A small-molecule ligand and the protein it binds are described below.
Small molecule (SMILES): CC(=O)N[C@H]1[C@H](O[C@H]2[C@H](O)[C@@H](NC(C)=O)CO[C@@H]2CO)O[C@H](CO)[C@@H](O[C@@H]2O[C@H](CO)[C@@H](O)[C@H](O)[C@@H]2O)[C@@H]1O

Binding-site contacts:
Ligand atom C4 contacts residue ASN61 of chain 1.A at 4.1 Å.
Ligand atom C4 contacts residue TYR42 of chain 1.A at 4.0 Å (hydrophobic).
Ligand atom O5 contacts residue TYR42 of chain 1.A at 3.1 Å (h-bond).
Ligand atom O7 contacts residue ASN61 of chain 1.A at 2.8 Å (h-bond).
Ligand atom O4 contacts residue TYR42 of chain 1.A at 4.5 Å.
Ligand atom O6 contacts residue TYR42 of chain 1.A at 2.0 Å (h-bond).
Ligand atom C5 contacts residue TYR42 of chain 1.A at 2.8 Å (hydrophobic).
Ligand atom C3 contacts residue ASN61 of chain 1.A at 3.8 Å.
Ligand atom C1 contacts residue ASN61 of chain 1.A at 1.4 Å.
Ligand atom C6 contacts residue TYR42 of chain 1.A at 1.5 Å (hydrophobic).
Ligand atom N2 contacts residue ASN61 of chain 1.A at 3.3 Å (h-bond).
Ligand atom O7 contacts residue ALA60 of chain 1.A at 4.3 Å.
Ligand atom C8 contacts residue TYR42 of chain 1.A at 4.3 Å (hydrophobic).
Ligand atom C1 contacts residue TYR42 of chain 1.A at 4.5 Å (hydrophobic).
Ligand atom C5 contacts residue ASN61 of chain 1.A at 3.5 Å.
Ligand atom C2 contacts residue ASN61 of chain 1.A at 2.5 Å.
Ligand atom O5 contacts residue ASN61 of chain 1.A at 2.2 Å (h-bond).
Ligand atom C7 contacts residue ASN61 of chain 1.A at 3.4 Å.

Sequence of chain 1.A:
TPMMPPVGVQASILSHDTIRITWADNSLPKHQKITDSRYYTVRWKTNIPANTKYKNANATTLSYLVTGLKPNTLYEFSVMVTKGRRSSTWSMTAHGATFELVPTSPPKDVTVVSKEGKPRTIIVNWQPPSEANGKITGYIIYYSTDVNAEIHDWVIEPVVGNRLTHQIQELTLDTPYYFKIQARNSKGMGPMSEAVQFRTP